Binding-site contacts:
Ligand atom C4 contacts residue ASN103 of chain 1.D at 4.2 Å.
Ligand atom O6 contacts residue ASP110 of chain 1.D at 3.9 Å.
Ligand atom C8 contacts residue ASN103 of chain 1.D at 4.2 Å.
Ligand atom O7 contacts residue ASN103 of chain 1.D at 3.7 Å.
Ligand atom C2 contacts residue ASN103 of chain 1.D at 2.4 Å.
Ligand atom C3 contacts residue ASN103 of chain 1.D at 3.7 Å.
Ligand atom C1 contacts residue ASN103 of chain 1.D at 1.4 Å.
Ligand atom N2 contacts residue ASN103 of chain 1.D at 2.6 Å (h-bond).
Ligand atom C7 contacts residue ASN103 of chain 1.D at 3.1 Å.
Ligand atom O5 contacts residue ASN103 of chain 1.D at 2.4 Å (h-bond).
Ligand atom C5 contacts residue ASN103 of chain 1.D at 3.6 Å.
Ligand atom C6 contacts residue LYS159 of chain 1.D at 4.4 Å.

The protein below binds the small molecule below.
Small molecule (SMILES): CC(=O)N[C@H]1[C@H](O[C@H]2[C@H](O)[C@@H](NC(C)=O)CO[C@@H]2CO)O[C@H](CO)[C@@H](O)[C@@H]1O

Sequence of chain 1.D:
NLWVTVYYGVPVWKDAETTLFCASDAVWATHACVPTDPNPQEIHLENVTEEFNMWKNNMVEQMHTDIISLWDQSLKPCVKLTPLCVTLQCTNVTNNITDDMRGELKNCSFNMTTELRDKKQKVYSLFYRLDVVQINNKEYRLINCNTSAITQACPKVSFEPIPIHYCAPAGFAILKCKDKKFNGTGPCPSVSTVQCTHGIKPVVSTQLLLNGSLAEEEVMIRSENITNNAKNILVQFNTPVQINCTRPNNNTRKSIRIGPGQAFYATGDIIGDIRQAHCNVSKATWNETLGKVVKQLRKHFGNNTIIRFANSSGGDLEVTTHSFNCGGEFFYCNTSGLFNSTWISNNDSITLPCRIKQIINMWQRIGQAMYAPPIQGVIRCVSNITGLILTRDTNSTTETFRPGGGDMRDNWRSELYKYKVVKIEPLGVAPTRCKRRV